Sequence of chain 1.A:
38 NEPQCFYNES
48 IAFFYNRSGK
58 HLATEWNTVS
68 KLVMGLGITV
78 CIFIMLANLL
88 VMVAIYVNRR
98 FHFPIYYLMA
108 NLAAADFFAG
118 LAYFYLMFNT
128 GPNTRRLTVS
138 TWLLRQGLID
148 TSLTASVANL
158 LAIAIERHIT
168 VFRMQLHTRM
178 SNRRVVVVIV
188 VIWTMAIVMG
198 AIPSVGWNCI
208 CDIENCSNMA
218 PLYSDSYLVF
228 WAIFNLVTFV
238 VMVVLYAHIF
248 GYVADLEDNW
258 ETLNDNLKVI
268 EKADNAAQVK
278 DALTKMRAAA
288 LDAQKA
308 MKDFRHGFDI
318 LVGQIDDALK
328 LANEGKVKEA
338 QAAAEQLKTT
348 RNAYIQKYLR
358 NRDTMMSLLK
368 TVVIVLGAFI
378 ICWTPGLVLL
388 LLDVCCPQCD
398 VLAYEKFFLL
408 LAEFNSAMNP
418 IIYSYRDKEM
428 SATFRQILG

Binding-site contacts:
Ligand atom C13 contacts residue PHE115 of chain 1.A at 4.4 Å (hydrophobic).
Ligand atom C18 contacts residue GLY197 of chain 1.A at 4.3 Å.
Ligand atom O19 contacts residue SER201 of chain 1.A at 4.1 Å.
Ligand atom C20 contacts residue SER201 of chain 1.A at 4.3 Å.
Ligand atom C13 contacts residue LEU145 of chain 1.A at 3.9 Å (hydrophobic).
Ligand atom O19 contacts residue GLY197 of chain 1.A at 3.3 Å (h-bond).
Ligand atom C14 contacts residue THR148 of chain 1.A at 4.0 Å.
Ligand atom O19 contacts residue ALA198 of chain 1.A at 4.1 Å.
Ligand atom C20 contacts residue LEU141 of chain 1.A at 3.8 Å (hydrophobic).
Ligand atom O21 contacts residue SER201 of chain 1.A at 3.7 Å.
Ligand atom O15 contacts residue ILE194 of chain 1.A at 4.2 Å.
Ligand atom C20 contacts residue LEU140 of chain 1.A at 3.7 Å (hydrophobic).
Ligand atom O15 contacts residue THR148 of chain 1.A at 3.1 Å (h-bond).
Ligand atom O21 contacts residue LEU141 of chain 1.A at 4.3 Å.
Ligand atom O21 contacts residue LEU140 of chain 1.A at 4.1 Å.
Ligand atom C17 contacts residue GLY144 of chain 1.A at 4.5 Å.
Ligand atom C17 contacts residue GLY197 of chain 1.A at 4.3 Å.

The small molecule below binds the protein below.
Small molecule (SMILES): CCCCCCC=CCCCCCC(=O)OC[C@@H](O)CO